Binding-site contacts:
Ligand atom N03 contacts residue GLU19 of chain 2.A at 2.7 Å (salt-bridge).
Ligand atom C08 contacts residue CSO43 of chain 2.A at 3.5 Å.
Ligand atom F22 contacts residue PHE124 of chain 2.A at 3.5 Å.
Ligand atom C20 contacts residue VAL5 of chain 2.B at 4.1 Å (hydrophobic).
Ligand atom C17 contacts residue ILE224 of chain 2.A at 4.1 Å (hydrophobic).
Ligand atom C30 contacts residue ASN47 of chain 2.A at 3.8 Å.
Ligand atom F24 contacts residue GLY176 of chain 2.A at 3.6 Å.
Ligand atom C15 contacts residue LEU223 of chain 2.A at 3.6 Å (hydrophobic).
Ligand atom C29 contacts residue ASN47 of chain 2.A at 3.9 Å.
Ligand atom C09 contacts residue CSO43 of chain 2.A at 3.8 Å.
Ligand atom N03 contacts residue VAL51 of chain 2.A at 3.7 Å.
Ligand atom O16 contacts residue ILE224 of chain 2.A at 3.8 Å.
Ligand atom C26 contacts residue PRO172 of chain 2.A at 3.9 Å (hydrophobic).
Ligand atom N01 contacts residue LEU48 of chain 2.A at 3.4 Å.
Ligand atom C07 contacts residue ASN47 of chain 2.A at 3.7 Å.
Ligand atom C30 contacts residue GLU44 of chain 2.A at 4.2 Å.
Ligand atom C19 contacts residue VAL5 of chain 2.B at 4.0 Å (hydrophobic).
Ligand atom C08 contacts residue ASN47 of chain 2.A at 3.5 Å.
Ligand atom F23 contacts residue LYS127 of chain 2.A at 3.0 Å.
Ligand atom F22 contacts residue ILE173 of chain 2.A at 3.7 Å.
Ligand atom F24 contacts residue LEU177 of chain 2.A at 3.9 Å.
Ligand atom S31 contacts residue GLU44 of chain 2.A at 3.7 Å.
Ligand atom F24 contacts residue LYS127 of chain 2.A at 3.2 Å.
Ligand atom C25 contacts residue VAL5 of chain 2.B at 4.1 Å (hydrophobic).
Ligand atom C06 contacts residue ASN47 of chain 2.A at 3.6 Å.
Ligand atom C25 contacts residue PRO172 of chain 2.A at 3.2 Å (hydrophobic).
Ligand atom F23 contacts residue VAL5 of chain 2.B at 3.9 Å.
Ligand atom F24 contacts residue ILE173 of chain 2.A at 3.5 Å.
Ligand atom S31 contacts residue ASN47 of chain 2.A at 4.3 Å.
Ligand atom C11 contacts residue ASN47 of chain 2.A at 4.0 Å.
Ligand atom C09 contacts residue ASN47 of chain 2.A at 3.8 Å.
Ligand atom C02 contacts residue GLU19 of chain 2.A at 3.5 Å.
Ligand atom F24 contacts residue VAL5 of chain 2.B at 4.2 Å.
Ligand atom C26 contacts residue ILE224 of chain 2.A at 3.7 Å (hydrophobic).
Ligand atom C05 contacts residue ASN47 of chain 2.A at 4.0 Å.
Ligand atom F24 contacts residue PRO172 of chain 2.A at 3.8 Å.
Ligand atom C10 contacts residue ASN47 of chain 2.A at 4.1 Å.
Ligand atom N01 contacts residue GLU19 of chain 2.A at 2.7 Å (salt-bridge).
Ligand atom C02 contacts residue LEU48 of chain 2.A at 4.1 Å (hydrophobic).
Ligand atom C21 contacts residue LYS127 of chain 2.A at 3.8 Å.

This small molecule binds to this protein.
Small molecule (SMILES): [H]/N=C(/N)c1cc(-c2cccc(NC(=O)C(C)(C)Oc3ccc(C(F)(F)F)cc3)c2)cs1

Sequence of chain 2.B:
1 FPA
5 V

Sequence of chain 2.A:
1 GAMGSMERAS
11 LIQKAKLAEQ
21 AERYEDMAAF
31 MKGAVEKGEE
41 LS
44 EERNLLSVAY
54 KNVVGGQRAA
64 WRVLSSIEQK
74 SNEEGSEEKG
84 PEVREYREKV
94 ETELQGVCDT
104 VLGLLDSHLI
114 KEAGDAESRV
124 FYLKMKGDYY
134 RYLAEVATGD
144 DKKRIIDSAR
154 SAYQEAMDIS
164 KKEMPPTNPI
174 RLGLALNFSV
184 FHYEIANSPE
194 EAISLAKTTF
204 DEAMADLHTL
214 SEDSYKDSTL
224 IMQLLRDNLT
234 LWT